Binding-site contacts:
Ligand atom O contacts residue GLN15 of chain 2.A at 3.0 Å (h-bond).
Ligand atom C2' contacts residue ASP155 of chain 2.A at 3.4 Å.
Ligand atom O5' contacts residue ASN25 of chain 2.A at 3.4 Å (h-bond).
Ligand atom NH3 contacts residue GLN156 of chain 2.A at 3.2 Å (h-bond).
Ligand atom CZ2 contacts residue PHE11 of chain 2.A at 3.5 Å (hydrophobic).
Ligand atom N1 contacts residue ILE192 of chain 2.A at 2.9 Å (h-bond).
Ligand atom O2' contacts residue ASP155 of chain 2.A at 2.7 Å (salt-bridge).
Ligand atom O2' contacts residue GLY153 of chain 2.A at 2.9 Å (h-bond).
Ligand atom CA contacts residue GLN156 of chain 2.A at 3.3 Å.
Ligand atom O2' contacts residue GLN156 of chain 2.A at 3.4 Å.
Ligand atom CE3 contacts residue GLY13 of chain 2.A at 3.5 Å.
Ligand atom N3 contacts residue GLY24 of chain 2.A at 3.1 Å (h-bond).
Ligand atom NH3 contacts residue GLN138 of chain 2.A at 3.5 Å (h-bond).
Ligand atom C2 contacts residue GLY24 of chain 2.A at 3.5 Å.
Ligand atom N6 contacts residue ILE192 of chain 2.A at 3.0 Å (h-bond).
Ligand atom N1 contacts residue LYS191 of chain 2.A at 3.5 Å.
Ligand atom CZ3 contacts residue GLY13 of chain 2.A at 3.6 Å.
Ligand atom NE1 contacts residue ASP141 of chain 2.A at 2.9 Å (salt-bridge).
Ligand atom N6 contacts residue MET202 of chain 2.A at 3.0 Å (h-bond).
Ligand atom C4 contacts residue GLY24 of chain 2.A at 3.3 Å.
Ligand atom O1P contacts residue VAL14 of chain 2.A at 3.5 Å.
Ligand atom CD2 contacts residue GLN138 of chain 2.A at 3.6 Å.
Ligand atom O contacts residue TYR134 of chain 2.A at 2.9 Å (h-bond).
Ligand atom N9 contacts residue ASP155 of chain 2.A at 3.6 Å (salt-bridge).
Ligand atom C2 contacts residue ALA190 of chain 2.A at 3.3 Å (hydrophobic).
Ligand atom C6 contacts residue GLY24 of chain 2.A at 3.5 Å.
Ligand atom O3' contacts residue GLY153 of chain 2.A at 3.2 Å (h-bond).
Ligand atom C8 contacts residue ASN25 of chain 2.A at 3.3 Å.
Ligand atom C5' contacts residue ASN25 of chain 2.A at 3.5 Å.
Ligand atom O4' contacts residue ASN25 of chain 2.A at 3.2 Å (h-bond).
Ligand atom C contacts residue TYR134 of chain 2.A at 3.6 Å (hydrophobic).
Ligand atom CA contacts residue TYR134 of chain 2.A at 3.6 Å (hydrophobic).
Ligand atom O1P contacts residue GLN15 of chain 2.A at 3.0 Å (h-bond).
Ligand atom N7 contacts residue HIS22 of chain 2.A at 3.4 Å.
Ligand atom NE1 contacts residue GLN138 of chain 2.A at 3.6 Å.
Ligand atom C2 contacts residue THR189 of chain 2.A at 3.6 Å.
Ligand atom O3' contacts residue VAL152 of chain 2.A at 3.3 Å.
Ligand atom NH3 contacts residue TYR134 of chain 2.A at 2.6 Å (h-bond).
Ligand atom CE2 contacts residue GLN138 of chain 2.A at 3.6 Å.
Ligand atom CB contacts residue GLY13 of chain 2.A at 3.4 Å.

This protein binds this small molecule.
Small molecule (SMILES): Nc1ncnc2c1ncn2[C@@H]1O[C@H](CO[P](=O)(O)OC(=O)[C@@H](N)Cc2c[nH]c3ccccc23)[C@@H](O)[C@H]1O

Sequence of chain 2.A:
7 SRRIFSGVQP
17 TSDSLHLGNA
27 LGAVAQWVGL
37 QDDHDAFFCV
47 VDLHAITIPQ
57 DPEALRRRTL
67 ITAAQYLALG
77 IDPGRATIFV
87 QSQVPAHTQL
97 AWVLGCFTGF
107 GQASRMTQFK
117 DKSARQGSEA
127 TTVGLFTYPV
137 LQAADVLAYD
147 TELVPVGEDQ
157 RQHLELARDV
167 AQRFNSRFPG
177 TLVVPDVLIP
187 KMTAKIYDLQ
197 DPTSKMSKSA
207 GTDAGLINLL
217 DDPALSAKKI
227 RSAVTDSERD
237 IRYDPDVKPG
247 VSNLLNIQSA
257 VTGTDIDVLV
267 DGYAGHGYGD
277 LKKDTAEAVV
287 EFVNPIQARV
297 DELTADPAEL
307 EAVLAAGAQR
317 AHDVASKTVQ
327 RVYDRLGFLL